Sequence of chain 1.A:
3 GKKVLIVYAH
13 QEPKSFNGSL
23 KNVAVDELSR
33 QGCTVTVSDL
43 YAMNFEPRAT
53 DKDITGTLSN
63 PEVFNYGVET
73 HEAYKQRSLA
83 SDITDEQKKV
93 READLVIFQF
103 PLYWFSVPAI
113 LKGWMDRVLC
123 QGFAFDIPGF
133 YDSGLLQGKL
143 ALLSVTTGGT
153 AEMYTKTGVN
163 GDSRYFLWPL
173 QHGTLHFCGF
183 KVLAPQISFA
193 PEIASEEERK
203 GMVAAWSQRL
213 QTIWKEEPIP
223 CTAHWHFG

Sequence of chain 1.B:
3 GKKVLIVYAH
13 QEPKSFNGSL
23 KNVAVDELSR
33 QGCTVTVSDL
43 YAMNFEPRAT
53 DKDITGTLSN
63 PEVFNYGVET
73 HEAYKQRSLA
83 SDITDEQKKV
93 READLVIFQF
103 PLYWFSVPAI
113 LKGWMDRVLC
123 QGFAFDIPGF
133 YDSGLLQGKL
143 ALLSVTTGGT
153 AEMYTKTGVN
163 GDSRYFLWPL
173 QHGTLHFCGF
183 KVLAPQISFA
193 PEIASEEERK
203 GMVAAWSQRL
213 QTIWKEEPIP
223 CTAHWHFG

A protein and the small-molecule ligand that binds it are described below.
Small molecule (SMILES): COc1ccc2[nH]cc(CCNC(C)=O)c2c1

Binding-site contacts:
Ligand atom C9 contacts residue PHE179 of chain 1.A at 3.9 Å (hydrophobic).
Ligand atom C13 contacts residue PHE127 of chain 1.A at 3.8 Å (hydrophobic).
Ligand atom C9 contacts residue FAD1 of chain 1.F at 3.5 Å.
Ligand atom C8 contacts residue FAD1 of chain 1.F at 3.4 Å.
Ligand atom C5 contacts residue GLY151 of chain 1.B at 4.2 Å.
Ligand atom C10 contacts residue PHE179 of chain 1.A at 3.5 Å (hydrophobic).
Ligand atom O2 contacts residue ILE129 of chain 1.A at 3.9 Å.
Ligand atom N1 contacts residue ILE129 of chain 1.A at 4.2 Å.
Ligand atom C3 contacts residue PHE107 of chain 1.B at 3.7 Å (hydrophobic).
Ligand atom C6 contacts residue FAD1 of chain 1.F at 4.2 Å.
Ligand atom C12 contacts residue PHE127 of chain 1.A at 4.0 Å (hydrophobic).
Ligand atom C1 contacts residue ILE129 of chain 1.A at 3.6 Å (hydrophobic).
Ligand atom C5 contacts residue MET155 of chain 1.B at 3.4 Å (hydrophobic).
Ligand atom C11 contacts residue PHE179 of chain 1.A at 3.6 Å (hydrophobic).
Ligand atom C11 contacts residue FAD1 of chain 1.F at 3.3 Å.
Ligand atom C5 contacts residue GLY150 of chain 1.B at 3.3 Å.
Ligand atom C3 contacts residue FAD1 of chain 1.F at 3.3 Å.
Ligand atom C7 contacts residue FAD1 of chain 1.F at 3.7 Å.
Ligand atom C3 contacts residue GLY175 of chain 1.A at 3.2 Å.
Ligand atom C3 contacts residue PHE179 of chain 1.A at 3.4 Å (hydrophobic).
Ligand atom O1 contacts residue PHE179 of chain 1.A at 3.3 Å.
Ligand atom C5 contacts residue ILE195 of chain 1.B at 3.6 Å (hydrophobic).
Ligand atom C12 contacts residue TRP106 of chain 1.B at 3.9 Å (hydrophobic).
Ligand atom C10 contacts residue FAD1 of chain 1.F at 3.2 Å.
Ligand atom N2 contacts residue FAD1 of chain 1.F at 3.4 Å.
Ligand atom C2 contacts residue PHE127 of chain 1.A at 4.3 Å (hydrophobic).
Ligand atom C2 contacts residue FAD1 of chain 1.F at 3.7 Å.
Ligand atom C13 contacts residue FAD1 of chain 1.F at 3.5 Å.
Ligand atom O1 contacts residue PHE107 of chain 1.B at 4.4 Å.
Ligand atom N2 contacts residue PHE127 of chain 1.A at 3.5 Å.
Ligand atom C12 contacts residue FAD1 of chain 1.F at 3.2 Å.
Ligand atom O1 contacts residue FAD1 of chain 1.F at 3.3 Å (h-bond).
Ligand atom C4 contacts residue GLY150 of chain 1.B at 4.0 Å.
Ligand atom C3 contacts residue TRP106 of chain 1.B at 4.2 Å (hydrophobic).
Ligand atom N1 contacts residue GLY150 of chain 1.B at 4.0 Å.
Ligand atom C6 contacts residue GLY150 of chain 1.B at 3.8 Å.
Ligand atom C11 contacts residue TRP106 of chain 1.B at 3.5 Å (hydrophobic).
Ligand atom C4 contacts residue MET155 of chain 1.B at 4.1 Å (hydrophobic).
Ligand atom C12 contacts residue PHE179 of chain 1.A at 4.0 Å (hydrophobic).
Ligand atom O2 contacts residue MET155 of chain 1.B at 4.0 Å.